Binding-site contacts:
Ligand atom C2 contacts residue GLU151 of chain 1.C at 4.0 Å.
Ligand atom C5 contacts residue ASN118 of chain 1.C at 3.7 Å.
Ligand atom N2 contacts residue THR120 of chain 1.C at 2.6 Å (h-bond).
Ligand atom O7 contacts residue THR120 of chain 1.C at 4.2 Å.
Ligand atom O4 contacts residue VAL123 of chain 1.C at 4.2 Å.
Ligand atom C8 contacts residue THR120 of chain 1.C at 3.3 Å.
Ligand atom C1 contacts residue VAL116 of chain 1.C at 4.4 Å (hydrophobic).
Ligand atom C3 contacts residue THR120 of chain 1.C at 4.3 Å.
Ligand atom C5 contacts residue VAL116 of chain 1.C at 4.5 Å (hydrophobic).
Ligand atom C6 contacts residue VAL123 of chain 1.C at 3.8 Å (hydrophobic).
Ligand atom O7 contacts residue GLU151 of chain 1.C at 3.4 Å (salt-bridge).
Ligand atom O6 contacts residue VAL122 of chain 1.C at 4.5 Å.
Ligand atom C6 contacts residue ASN121 of chain 1.C at 4.5 Å.
Ligand atom C8 contacts residue ASN118 of chain 1.C at 4.4 Å.
Ligand atom C7 contacts residue THR120 of chain 1.C at 3.2 Å.
Ligand atom C1 contacts residue ASN118 of chain 1.C at 1.4 Å.
Ligand atom O6 contacts residue VAL116 of chain 1.C at 4.0 Å.
Ligand atom C3 contacts residue ASN118 of chain 1.C at 3.8 Å.
Ligand atom O5 contacts residue VAL122 of chain 1.C at 4.0 Å.
Ligand atom C1 contacts residue ASN121 of chain 1.C at 3.5 Å.
Ligand atom C4 contacts residue ASN118 of chain 1.C at 4.2 Å.
Ligand atom C7 contacts residue GLU151 of chain 1.C at 4.4 Å.
Ligand atom C1 contacts residue THR120 of chain 1.C at 3.2 Å.
Ligand atom O5 contacts residue VAL116 of chain 1.C at 3.5 Å.
Ligand atom C5 contacts residue VAL122 of chain 1.C at 3.6 Å (hydrophobic).
Ligand atom O5 contacts residue ASN121 of chain 1.C at 3.7 Å.
Ligand atom C6 contacts residue VAL122 of chain 1.C at 3.2 Å (hydrophobic).
Ligand atom C5 contacts residue VAL123 of chain 1.C at 4.2 Å (hydrophobic).
Ligand atom C7 contacts residue ASN118 of chain 1.C at 3.3 Å.
Ligand atom C2 contacts residue ASN118 of chain 1.C at 2.4 Å.
Ligand atom O5 contacts residue ASN118 of chain 1.C at 2.4 Å (h-bond).
Ligand atom C2 contacts residue THR120 of chain 1.C at 3.4 Å.
Ligand atom O6 contacts residue VAL123 of chain 1.C at 4.5 Å.
Ligand atom C6 contacts residue VAL116 of chain 1.C at 3.7 Å (hydrophobic).
Ligand atom N2 contacts residue ASN118 of chain 1.C at 2.9 Å (h-bond).
Ligand atom C5 contacts residue ASN121 of chain 1.C at 3.6 Å.
Ligand atom O7 contacts residue ASN118 of chain 1.C at 3.3 Å (h-bond).

This small molecule binds to this protein.
Small molecule (SMILES): CC(=O)N[C@@H]1[C@@H](O)[C@H](O)[C@@H](CO)O[C@H]1O

Sequence of chain 1.C:
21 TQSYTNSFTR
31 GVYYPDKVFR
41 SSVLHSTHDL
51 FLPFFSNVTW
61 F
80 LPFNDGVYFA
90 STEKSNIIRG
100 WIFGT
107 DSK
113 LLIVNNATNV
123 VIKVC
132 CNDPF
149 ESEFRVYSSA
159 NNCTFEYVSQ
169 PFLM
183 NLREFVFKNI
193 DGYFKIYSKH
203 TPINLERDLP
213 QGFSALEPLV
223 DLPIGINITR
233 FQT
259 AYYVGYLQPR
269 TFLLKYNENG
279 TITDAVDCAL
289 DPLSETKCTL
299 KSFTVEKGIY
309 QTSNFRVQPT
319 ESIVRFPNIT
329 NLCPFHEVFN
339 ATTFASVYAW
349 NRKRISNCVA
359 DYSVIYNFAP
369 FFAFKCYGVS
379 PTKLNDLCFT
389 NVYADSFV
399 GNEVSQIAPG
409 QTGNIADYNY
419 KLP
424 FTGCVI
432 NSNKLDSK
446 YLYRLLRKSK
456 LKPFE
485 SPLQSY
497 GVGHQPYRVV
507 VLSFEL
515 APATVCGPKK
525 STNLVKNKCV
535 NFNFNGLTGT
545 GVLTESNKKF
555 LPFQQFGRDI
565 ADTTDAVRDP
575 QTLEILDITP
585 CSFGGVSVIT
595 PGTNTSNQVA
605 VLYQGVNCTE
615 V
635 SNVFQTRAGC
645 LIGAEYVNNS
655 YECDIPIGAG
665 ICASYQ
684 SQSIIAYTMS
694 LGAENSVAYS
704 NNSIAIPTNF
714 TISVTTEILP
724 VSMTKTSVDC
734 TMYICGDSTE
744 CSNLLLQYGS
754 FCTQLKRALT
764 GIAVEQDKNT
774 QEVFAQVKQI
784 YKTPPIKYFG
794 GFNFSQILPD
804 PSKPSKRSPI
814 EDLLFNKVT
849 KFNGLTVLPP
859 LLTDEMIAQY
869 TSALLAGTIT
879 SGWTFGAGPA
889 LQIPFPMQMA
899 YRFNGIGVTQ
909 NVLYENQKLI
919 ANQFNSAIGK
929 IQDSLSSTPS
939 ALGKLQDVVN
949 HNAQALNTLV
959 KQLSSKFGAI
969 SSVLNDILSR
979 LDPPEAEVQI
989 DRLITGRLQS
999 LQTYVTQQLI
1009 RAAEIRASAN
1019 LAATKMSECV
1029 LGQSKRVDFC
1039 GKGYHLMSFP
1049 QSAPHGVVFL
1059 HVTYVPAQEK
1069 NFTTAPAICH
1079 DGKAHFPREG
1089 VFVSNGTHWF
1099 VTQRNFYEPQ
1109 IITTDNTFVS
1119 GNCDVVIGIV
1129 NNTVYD